Sequence of chain 2.B:
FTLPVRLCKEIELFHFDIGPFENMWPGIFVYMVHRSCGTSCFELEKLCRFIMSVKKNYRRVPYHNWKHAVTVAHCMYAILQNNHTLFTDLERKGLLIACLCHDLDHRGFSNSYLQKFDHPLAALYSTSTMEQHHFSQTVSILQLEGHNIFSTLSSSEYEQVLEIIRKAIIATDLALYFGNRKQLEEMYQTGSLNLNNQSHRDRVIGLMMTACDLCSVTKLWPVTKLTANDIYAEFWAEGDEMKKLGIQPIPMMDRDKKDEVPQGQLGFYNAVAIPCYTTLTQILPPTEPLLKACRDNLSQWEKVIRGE

A protein and the small-molecule ligand that binds it are described below.
Small molecule (SMILES): COc1nc2cccnc2n1C1CC(Nc2nc3ccccc3s2)C1

Binding-site contacts:
Ligand atom C22 contacts residue MET262 of chain 2.B at 3.6 Å (hydrophobic).
Ligand atom N11 contacts residue 1IS1 of chain 2.K at 0.5 Å (h-bond).
Ligand atom C10 contacts residue 1IS1 of chain 2.K at 0.3 Å.
Ligand atom O02 contacts residue 1IS1 of chain 2.K at 0.6 Å (h-bond).
Ligand atom C14 contacts residue 1IS1 of chain 2.K at 0.2 Å.
Ligand atom C12 contacts residue 1IS1 of chain 2.K at 1.0 Å.
Ligand atom C14 contacts residue TYR242 of chain 2.B at 3.5 Å (hydrophobic).
Ligand atom C14 contacts residue GLN275 of chain 2.B at 3.6 Å.
Ligand atom C15 contacts residue PHE278 of chain 2.B at 3.4 Å (hydrophobic).
Ligand atom N16 contacts residue 1IS1 of chain 2.K at 0.2 Å (h-bond).
Ligand atom C22 contacts residue 1IS1 of chain 2.K at 0.1 Å.
Ligand atom C01 contacts residue 1IS1 of chain 2.K at 0.6 Å.
Ligand atom C08 contacts residue 1IS1 of chain 2.K at 0.5 Å.
Ligand atom C13 contacts residue 1IS1 of chain 2.K at 0.2 Å.
Ligand atom C24 contacts residue GLY274 of chain 2.B at 3.5 Å.
Ligand atom C22 contacts residue PRO261 of chain 2.B at 3.5 Å (hydrophobic).
Ligand atom C24 contacts residue 1IS1 of chain 2.K at 0.0 Å.
Ligand atom N16 contacts residue GLY274 of chain 2.B at 3.5 Å (h-bond).
Ligand atom O02 contacts residue MET262 of chain 2.B at 3.3 Å (h-bond).
Ligand atom C17 contacts residue 1IS1 of chain 2.K at 0.1 Å.
Ligand atom S25 contacts residue 1IS1 of chain 2.K at 0.1 Å (h-bond).
Ligand atom C01 contacts residue MET262 of chain 2.B at 3.5 Å (hydrophobic).
Ligand atom C20 contacts residue 1IS1 of chain 2.K at 0.1 Å.
Ligand atom N09 contacts residue 1IS1 of chain 2.K at 0.4 Å (h-bond).
Ligand atom C21 contacts residue 1IS1 of chain 2.K at 0.1 Å.
Ligand atom S25 contacts residue GLY274 of chain 2.B at 3.5 Å.
Ligand atom N04 contacts residue 1IS1 of chain 2.K at 0.3 Å (h-bond).
Ligand atom C17 contacts residue GLY274 of chain 2.B at 3.5 Å.
Ligand atom C07 contacts residue 1IS1 of chain 2.K at 0.4 Å.
Ligand atom N18 contacts residue 1IS1 of chain 2.K at 0.1 Å (h-bond).
Ligand atom C08 contacts residue ILE241 of chain 2.B at 3.2 Å (hydrophobic).
Ligand atom C23 contacts residue MET262 of chain 2.B at 3.5 Å (hydrophobic).
Ligand atom C19 contacts residue 1IS1 of chain 2.K at 0.1 Å.
Ligand atom C06 contacts residue 1IS1 of chain 2.K at 0.3 Å.
Ligand atom C03 contacts residue 1IS1 of chain 2.K at 0.4 Å.
Ligand atom N09 contacts residue ILE241 of chain 2.B at 3.4 Å.
Ligand atom C05 contacts residue 1IS1 of chain 2.K at 0.1 Å.
Ligand atom N18 contacts residue TYR242 of chain 2.B at 2.9 Å (h-bond).
Ligand atom C15 contacts residue 1IS1 of chain 2.K at 0.3 Å.
Ligand atom C23 contacts residue 1IS1 of chain 2.K at 0.1 Å.